Binding-site contacts:
Ligand atom C25 contacts residue TYR238 of chain 1.A at 3.6 Å (hydrophobic).
Ligand atom C8 contacts residue PHE270 of chain 1.A at 3.2 Å (hydrophobic).
Ligand atom C2 contacts residue PHE270 of chain 1.A at 3.7 Å (hydrophobic).
Ligand atom N16 contacts residue PHE65 of chain 1.A at 3.7 Å.
Ligand atom C10 contacts residue TYR238 of chain 1.A at 3.1 Å (hydrophobic).
Ligand atom C35 contacts residue MET179 of chain 1.A at 3.8 Å (hydrophobic).
Ligand atom C17 contacts residue LEU234 of chain 1.A at 3.8 Å (hydrophobic).
Ligand atom C7 contacts residue PHE270 of chain 1.A at 3.6 Å (hydrophobic).
Ligand atom C24 contacts residue PHE270 of chain 1.A at 3.4 Å (hydrophobic).
Ligand atom N4 contacts residue PHE270 of chain 1.A at 3.4 Å.
Ligand atom C25 contacts residue PHE255 of chain 1.A at 3.8 Å (hydrophobic).
Ligand atom C13 contacts residue TYR238 of chain 1.A at 3.7 Å (hydrophobic).
Ligand atom C28 contacts residue PHE255 of chain 1.A at 3.0 Å (hydrophobic).
Ligand atom C21 contacts residue TYR238 of chain 1.A at 3.0 Å (hydrophobic).
Ligand atom C1 contacts residue LEU234 of chain 1.A at 3.4 Å (hydrophobic).
Ligand atom C12 contacts residue ALA266 of chain 1.A at 3.0 Å (hydrophobic).
Ligand atom C13 contacts residue LEU235 of chain 1.A at 3.7 Å (hydrophobic).
Ligand atom C2 contacts residue LEU234 of chain 1.A at 3.4 Å (hydrophobic).
Ligand atom C3 contacts residue PHE270 of chain 1.A at 3.6 Å (hydrophobic).
Ligand atom C6 contacts residue PHE270 of chain 1.A at 3.7 Å (hydrophobic).
Ligand atom N4 contacts residue GLN267 of chain 1.A at 2.8 Å (h-bond).
Ligand atom C6 contacts residue LEU234 of chain 1.A at 3.8 Å (hydrophobic).
Ligand atom N16 contacts residue ASN219 of chain 1.A at 3.4 Å (h-bond).
Ligand atom N16 contacts residue ILE217 of chain 1.A at 3.6 Å.
Ligand atom C34 contacts residue MET179 of chain 1.A at 3.7 Å (hydrophobic).
Ligand atom C22 contacts residue LEU234 of chain 1.A at 3.4 Å (hydrophobic).
Ligand atom C11 contacts residue GLN267 of chain 1.A at 3.5 Å.
Ligand atom C18 contacts residue ILE217 of chain 1.A at 3.5 Å (hydrophobic).
Ligand atom C5 contacts residue PHE270 of chain 1.A at 3.5 Å (hydrophobic).
Ligand atom C22 contacts residue TYR238 of chain 1.A at 2.7 Å (hydrophobic).
Ligand atom O14 contacts residue GLN267 of chain 1.A at 3.5 Å (h-bond).
Ligand atom C19 contacts residue ILE217 of chain 1.A at 3.5 Å (hydrophobic).
Ligand atom C3 contacts residue LEU234 of chain 1.A at 3.8 Å (hydrophobic).
Ligand atom C3 contacts residue GLN267 of chain 1.A at 3.5 Å.
Ligand atom N9 contacts residue PHE270 of chain 1.A at 3.7 Å.
Ligand atom O26 contacts residue PHE255 of chain 1.A at 2.9 Å.
Ligand atom C13 contacts residue ALA266 of chain 1.A at 3.5 Å (hydrophobic).
Ligand atom O26 contacts residue TYR238 of chain 1.A at 2.7 Å (h-bond).
Ligand atom C7 contacts residue GLN267 of chain 1.A at 3.3 Å.
Ligand atom C1 contacts residue PHE270 of chain 1.A at 3.7 Å (hydrophobic).

Sequence of chain 1.A:
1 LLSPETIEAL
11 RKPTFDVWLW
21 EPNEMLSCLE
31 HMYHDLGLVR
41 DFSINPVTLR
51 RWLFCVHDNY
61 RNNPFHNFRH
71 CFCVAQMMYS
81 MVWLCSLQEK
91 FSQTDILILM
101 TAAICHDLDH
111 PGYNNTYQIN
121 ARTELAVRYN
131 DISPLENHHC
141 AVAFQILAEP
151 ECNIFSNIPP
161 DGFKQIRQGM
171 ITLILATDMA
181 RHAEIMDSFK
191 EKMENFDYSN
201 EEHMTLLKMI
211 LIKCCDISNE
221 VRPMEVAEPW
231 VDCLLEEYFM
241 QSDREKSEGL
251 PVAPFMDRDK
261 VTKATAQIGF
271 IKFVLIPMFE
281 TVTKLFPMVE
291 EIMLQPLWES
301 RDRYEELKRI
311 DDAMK

The small molecule below binds the protein below.
Small molecule (SMILES): CCC[C@H]1CN(CC(=O)N2CCc3ccccc32)Cc2c1[nH]c(=O)c(C#N)c2-c1ccc(C)cc1